Binding-site contacts:
Ligand atom C6 contacts residue TRP68 of chain 1.B at 3.5 Å (hydrophobic).
Ligand atom O3 contacts residue GLY296 of chain 1.B at 3.4 Å.
Ligand atom C4 contacts residue GLY65 of chain 1.B at 4.0 Å.
Ligand atom O3 contacts residue GLY297 of chain 1.B at 3.0 Å (h-bond).
Ligand atom C5 contacts residue THR67 of chain 1.B at 4.3 Å.
Ligand atom O3 contacts residue THR67 of chain 1.B at 4.2 Å.
Ligand atom C2 contacts residue GLY297 of chain 1.B at 3.8 Å.
Ligand atom O2 contacts residue GLU118 of chain 1.B at 2.8 Å (salt-bridge).
Ligand atom O2 contacts residue GLY296 of chain 1.B at 4.0 Å.
Ligand atom C4 contacts residue TRP42 of chain 1.B at 4.2 Å (hydrophobic).
Ligand atom C4 contacts residue ARG178 of chain 1.B at 4.2 Å.
Ligand atom C3 contacts residue TRP42 of chain 1.B at 4.2 Å (hydrophobic).
Ligand atom C5 contacts residue TRP42 of chain 1.B at 3.7 Å (hydrophobic).
Ligand atom O4 contacts residue TRP42 of chain 1.B at 3.7 Å.
Ligand atom C2 contacts residue ARG178 of chain 1.B at 3.9 Å.
Ligand atom C3 contacts residue GLU118 of chain 1.B at 4.1 Å.
Ligand atom C3 contacts residue THR66 of chain 1.B at 3.9 Å.
Ligand atom O6 contacts residue THR67 of chain 1.B at 3.9 Å.
Ligand atom C2 contacts residue GLU118 of chain 1.B at 3.6 Å.
Ligand atom O2 contacts residue MET334 of chain 1.B at 3.9 Å.
Ligand atom O3 contacts residue THR66 of chain 1.B at 2.8 Å (h-bond).
Ligand atom O4 contacts residue THR67 of chain 1.B at 2.6 Å (h-bond).
Ligand atom C3 contacts residue GLY65 of chain 1.B at 4.2 Å.
Ligand atom O3 contacts residue GLU118 of chain 1.B at 3.5 Å (salt-bridge).
Ligand atom C3 contacts residue GLY297 of chain 1.B at 3.1 Å.
Ligand atom C6 contacts residue TRP42 of chain 1.B at 3.9 Å (hydrophobic).
Ligand atom C6 contacts residue THR67 of chain 1.B at 3.9 Å.
Ligand atom O4 contacts residue THR66 of chain 1.B at 3.4 Å (h-bond).
Ligand atom O5 contacts residue TRP42 of chain 1.B at 4.2 Å.
Ligand atom O2 contacts residue GLY297 of chain 1.B at 2.9 Å (h-bond).
Ligand atom C4 contacts residue THR67 of chain 1.B at 3.5 Å.
Ligand atom C1 contacts residue GLU118 of chain 1.B at 4.1 Å.
Ligand atom C1 contacts residue TRP42 of chain 1.B at 4.2 Å (hydrophobic).
Ligand atom O6 contacts residue ARG178 of chain 1.B at 3.5 Å (salt-bridge).
Ligand atom O4 contacts residue GLY65 of chain 1.B at 3.2 Å.
Ligand atom O5 contacts residue ARG178 of chain 1.B at 4.0 Å.
Ligand atom O6 contacts residue TRP68 of chain 1.B at 4.2 Å.
Ligand atom O4 contacts residue GLY297 of chain 1.B at 4.2 Å.
Ligand atom C4 contacts residue GLY297 of chain 1.B at 4.3 Å.
Ligand atom C5 contacts residue GLY65 of chain 1.B at 4.2 Å.

Sequence of chain 1.B:
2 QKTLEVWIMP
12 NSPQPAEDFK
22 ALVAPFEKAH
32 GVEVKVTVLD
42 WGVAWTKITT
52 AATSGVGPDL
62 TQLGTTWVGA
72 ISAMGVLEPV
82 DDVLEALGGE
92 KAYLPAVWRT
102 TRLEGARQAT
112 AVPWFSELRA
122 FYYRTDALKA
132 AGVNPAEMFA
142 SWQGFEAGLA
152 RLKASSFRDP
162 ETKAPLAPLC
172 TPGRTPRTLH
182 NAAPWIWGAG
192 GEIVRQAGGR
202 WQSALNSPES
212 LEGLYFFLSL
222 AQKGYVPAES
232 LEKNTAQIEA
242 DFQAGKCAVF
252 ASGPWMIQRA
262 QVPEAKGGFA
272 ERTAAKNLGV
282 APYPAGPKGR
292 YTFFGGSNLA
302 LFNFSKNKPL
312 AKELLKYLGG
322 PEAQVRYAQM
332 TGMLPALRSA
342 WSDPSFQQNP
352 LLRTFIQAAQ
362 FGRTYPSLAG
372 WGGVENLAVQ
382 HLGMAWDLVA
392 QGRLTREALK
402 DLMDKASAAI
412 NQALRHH

The small molecule below binds the protein below.
Small molecule (SMILES): OC[C@H]1O[C@@H](O[C@@H]2[C@@H](O)[C@H](O)O[C@H](CO)[C@H]2O)[C@H](O)[C@@H](O)[C@@H]1O